This protein binds this small molecule.
Small molecule (SMILES): OC[C@H](O)[C@@H](O)CO

Binding-site contacts:
Ligand atom O1 contacts residue ARG141 of chain 2.A at 4.2 Å.
Ligand atom C3 contacts residue GLU225 of chain 1.A at 3.8 Å.
Ligand atom C3 contacts residue GLU139 of chain 2.A at 3.9 Å.
Ligand atom O1 contacts residue GLU139 of chain 2.A at 2.9 Å (salt-bridge).
Ligand atom O3 contacts residue GLU225 of chain 1.A at 2.8 Å (salt-bridge).
Ligand atom C4 contacts residue GLU225 of chain 1.A at 3.9 Å.
Ligand atom C1 contacts residue GLU225 of chain 1.A at 4.4 Å.
Ligand atom C2 contacts residue GLU225 of chain 1.A at 4.0 Å.
Ligand atom C2 contacts residue THR138 of chain 2.A at 3.7 Å.
Ligand atom O4 contacts residue ARG228 of chain 1.A at 4.0 Å.
Ligand atom O1 contacts residue TYR140 of chain 2.A at 3.8 Å.
Ligand atom O2 contacts residue GLU225 of chain 1.A at 2.8 Å (salt-bridge).
Ligand atom O1 contacts residue LYS142 of chain 2.A at 3.8 Å.
Ligand atom O4 contacts residue GLU139 of chain 2.A at 4.4 Å.
Ligand atom C2 contacts residue GLU139 of chain 2.A at 4.3 Å.
Ligand atom C2 contacts residue ARG228 of chain 1.A at 4.3 Å.
Ligand atom O1 contacts residue THR138 of chain 2.A at 3.3 Å (h-bond).
Ligand atom O2 contacts residue ARG228 of chain 1.A at 3.4 Å (salt-bridge).
Ligand atom C4 contacts residue ARG228 of chain 1.A at 3.9 Å.
Ligand atom O2 contacts residue LYS142 of chain 2.A at 4.2 Å.
Ligand atom C4 contacts residue GLN232 of chain 1.A at 3.8 Å.
Ligand atom C1 contacts residue GLU139 of chain 2.A at 4.1 Å.
Ligand atom C1 contacts residue LYS142 of chain 2.A at 3.6 Å.
Ligand atom C1 contacts residue THR138 of chain 2.A at 3.7 Å.
Ligand atom O4 contacts residue GLN232 of chain 1.A at 3.0 Å (h-bond).

Sequence of chain 2.A:
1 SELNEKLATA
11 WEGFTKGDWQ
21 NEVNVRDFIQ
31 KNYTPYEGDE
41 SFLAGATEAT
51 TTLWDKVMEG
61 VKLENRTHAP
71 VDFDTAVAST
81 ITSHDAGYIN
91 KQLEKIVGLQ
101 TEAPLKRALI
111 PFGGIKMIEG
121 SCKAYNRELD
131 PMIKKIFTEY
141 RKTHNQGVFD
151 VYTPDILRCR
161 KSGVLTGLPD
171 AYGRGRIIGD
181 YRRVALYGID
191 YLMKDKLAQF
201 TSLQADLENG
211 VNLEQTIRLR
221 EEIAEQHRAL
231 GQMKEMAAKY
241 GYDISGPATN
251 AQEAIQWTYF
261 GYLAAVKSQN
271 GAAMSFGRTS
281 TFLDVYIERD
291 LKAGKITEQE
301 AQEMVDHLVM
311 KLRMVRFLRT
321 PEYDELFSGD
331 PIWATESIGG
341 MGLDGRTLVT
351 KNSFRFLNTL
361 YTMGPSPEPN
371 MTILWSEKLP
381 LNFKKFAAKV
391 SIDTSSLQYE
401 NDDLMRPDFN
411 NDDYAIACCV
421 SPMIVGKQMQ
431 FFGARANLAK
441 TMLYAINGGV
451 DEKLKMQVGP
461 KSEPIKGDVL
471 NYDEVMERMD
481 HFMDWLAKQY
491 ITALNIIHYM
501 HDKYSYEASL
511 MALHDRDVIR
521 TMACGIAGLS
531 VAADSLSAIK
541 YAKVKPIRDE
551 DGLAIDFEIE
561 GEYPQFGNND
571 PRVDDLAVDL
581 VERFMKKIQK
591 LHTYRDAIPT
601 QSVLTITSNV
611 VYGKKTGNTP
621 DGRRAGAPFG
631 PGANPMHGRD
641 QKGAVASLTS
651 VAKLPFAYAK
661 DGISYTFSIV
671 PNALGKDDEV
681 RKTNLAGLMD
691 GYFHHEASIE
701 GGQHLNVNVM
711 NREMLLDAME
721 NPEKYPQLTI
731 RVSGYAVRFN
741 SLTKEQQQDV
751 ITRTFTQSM

Sequence of chain 1.A:
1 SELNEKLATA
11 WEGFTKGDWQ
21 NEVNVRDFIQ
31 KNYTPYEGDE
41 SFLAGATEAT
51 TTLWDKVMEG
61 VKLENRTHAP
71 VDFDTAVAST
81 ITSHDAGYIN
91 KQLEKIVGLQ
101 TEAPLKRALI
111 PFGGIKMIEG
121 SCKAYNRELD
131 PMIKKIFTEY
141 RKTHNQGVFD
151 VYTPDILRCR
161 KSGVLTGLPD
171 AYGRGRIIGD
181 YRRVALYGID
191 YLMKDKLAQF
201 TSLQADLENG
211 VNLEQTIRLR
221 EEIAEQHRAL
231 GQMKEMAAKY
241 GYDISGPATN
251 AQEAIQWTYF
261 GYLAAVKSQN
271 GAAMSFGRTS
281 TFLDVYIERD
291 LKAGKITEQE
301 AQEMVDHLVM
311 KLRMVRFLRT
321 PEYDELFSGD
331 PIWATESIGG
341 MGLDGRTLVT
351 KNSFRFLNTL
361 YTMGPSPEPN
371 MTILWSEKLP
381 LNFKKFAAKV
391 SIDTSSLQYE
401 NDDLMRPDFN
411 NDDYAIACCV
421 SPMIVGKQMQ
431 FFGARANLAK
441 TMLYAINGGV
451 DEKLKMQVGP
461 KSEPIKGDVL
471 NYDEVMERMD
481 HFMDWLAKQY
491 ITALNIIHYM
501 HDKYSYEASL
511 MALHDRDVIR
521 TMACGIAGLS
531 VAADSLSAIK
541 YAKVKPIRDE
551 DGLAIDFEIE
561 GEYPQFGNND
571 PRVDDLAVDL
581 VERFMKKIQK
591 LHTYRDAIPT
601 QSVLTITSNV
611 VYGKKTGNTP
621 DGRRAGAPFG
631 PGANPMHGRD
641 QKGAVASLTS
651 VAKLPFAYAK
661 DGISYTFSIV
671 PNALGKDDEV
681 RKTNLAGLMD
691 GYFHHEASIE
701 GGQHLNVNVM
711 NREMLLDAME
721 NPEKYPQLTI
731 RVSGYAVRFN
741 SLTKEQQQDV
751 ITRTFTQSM